Sequence of chain 2.B:
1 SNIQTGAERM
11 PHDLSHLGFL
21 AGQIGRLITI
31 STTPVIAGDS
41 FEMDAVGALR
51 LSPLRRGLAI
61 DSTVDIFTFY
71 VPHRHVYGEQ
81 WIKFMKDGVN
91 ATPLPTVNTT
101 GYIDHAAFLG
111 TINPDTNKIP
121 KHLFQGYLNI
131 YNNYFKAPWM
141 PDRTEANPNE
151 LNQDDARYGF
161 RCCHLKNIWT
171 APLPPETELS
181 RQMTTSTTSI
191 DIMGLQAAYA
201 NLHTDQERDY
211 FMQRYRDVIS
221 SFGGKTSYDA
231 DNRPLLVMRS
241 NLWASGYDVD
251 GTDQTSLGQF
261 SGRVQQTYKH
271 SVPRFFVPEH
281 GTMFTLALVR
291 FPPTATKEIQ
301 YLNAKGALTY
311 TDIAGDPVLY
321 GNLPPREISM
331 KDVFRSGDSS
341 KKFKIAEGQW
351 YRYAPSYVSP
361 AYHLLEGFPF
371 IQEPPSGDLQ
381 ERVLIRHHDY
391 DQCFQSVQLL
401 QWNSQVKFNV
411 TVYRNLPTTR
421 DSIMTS

The protein below binds the small molecule below.
Small molecule (SMILES): N=c1ccn([C@H]2C[C@H](O)[C@@H](CO[P](=O)(O)O[C@H]3C[C@H](n4cnc5c(N)ncnc54)O[C@@H]3CO[P](=O)(O)O[C@H]3C[C@H](n4cnc5c(N)ncnc54)O[C@@H]3CO[P](=O)(O)O[C@H]3C[C@H](n4cnc5c(N)ncnc54)O[C@@H]3COP(=O)(O)O)O2)c(=O)[nH]1

Sequence of chain 1.D:
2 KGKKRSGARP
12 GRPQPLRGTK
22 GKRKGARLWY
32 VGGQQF

Sequence of chain 1.B:
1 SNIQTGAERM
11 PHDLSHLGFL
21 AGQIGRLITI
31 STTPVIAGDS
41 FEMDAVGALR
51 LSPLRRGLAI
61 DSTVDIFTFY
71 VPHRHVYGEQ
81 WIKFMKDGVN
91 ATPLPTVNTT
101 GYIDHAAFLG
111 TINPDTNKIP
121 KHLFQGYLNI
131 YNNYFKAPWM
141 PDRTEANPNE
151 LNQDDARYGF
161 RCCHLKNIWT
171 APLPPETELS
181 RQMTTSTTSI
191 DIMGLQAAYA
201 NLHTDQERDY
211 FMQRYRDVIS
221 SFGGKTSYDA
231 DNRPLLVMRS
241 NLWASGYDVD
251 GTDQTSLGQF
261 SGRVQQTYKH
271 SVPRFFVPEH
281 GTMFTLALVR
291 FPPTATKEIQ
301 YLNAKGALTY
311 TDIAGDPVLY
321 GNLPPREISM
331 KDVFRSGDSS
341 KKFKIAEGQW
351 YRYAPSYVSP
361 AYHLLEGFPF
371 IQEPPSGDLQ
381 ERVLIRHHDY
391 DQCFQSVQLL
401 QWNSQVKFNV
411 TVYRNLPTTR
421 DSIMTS

Binding-site contacts:
Ligand atom N7 contacts residue GLY26 of chain 1.D at 2.7 Å.
Ligand atom OP1 contacts residue ASP421 of chain 2.B at 3.7 Å.
Ligand atom O4' contacts residue ARG420 of chain 2.B at 3.2 Å (salt-bridge).
Ligand atom C5' contacts residue TYR31 of chain 1.D at 3.0 Å (hydrophobic).
Ligand atom C8 contacts residue ARG28 of chain 1.D at 3.1 Å.
Ligand atom N6 contacts residue GLY26 of chain 1.D at 3.1 Å.
Ligand atom N7 contacts residue ARG28 of chain 1.D at 3.6 Å (salt-bridge).
Ligand atom N7 contacts residue ALA27 of chain 1.D at 1.6 Å.
Ligand atom P contacts residue ARG420 of chain 2.B at 2.5 Å.
Ligand atom C5 contacts residue ALA27 of chain 1.D at 2.9 Å (hydrophobic).
Ligand atom C4 contacts residue ALA27 of chain 1.D at 3.5 Å (hydrophobic).
Ligand atom C4' contacts residue ARG420 of chain 2.B at 3.4 Å.
Ligand atom O5' contacts residue ARG28 of chain 1.D at 3.1 Å (salt-bridge).
Ligand atom OP1 contacts residue THR418 of chain 2.B at 3.2 Å.
Ligand atom P contacts residue GLU207 of chain 1.B at 3.4 Å.
Ligand atom OP1 contacts residue ARG420 of chain 2.B at 2.4 Å (salt-bridge).
Ligand atom C8 contacts residue ALA27 of chain 1.D at 2.0 Å (hydrophobic).
Ligand atom C6 contacts residue ALA27 of chain 1.D at 3.5 Å (hydrophobic).
Ligand atom O5' contacts residue ARG420 of chain 2.B at 2.9 Å (salt-bridge).
Ligand atom OP1 contacts residue ARG28 of chain 1.D at 2.7 Å (salt-bridge).
Ligand atom N6 contacts residue ALA27 of chain 1.D at 3.2 Å (h-bond).
Ligand atom OP1 contacts residue PHE211 of chain 1.B at 2.1 Å.
Ligand atom O5' contacts residue TYR31 of chain 1.D at 2.2 Å (h-bond).
Ligand atom P contacts residue ARG28 of chain 1.D at 3.4 Å.
Ligand atom C5 contacts residue GLY26 of chain 1.D at 3.5 Å.
Ligand atom OP2 contacts residue GLU207 of chain 1.B at 2.0 Å (salt-bridge).
Ligand atom C6 contacts residue GLY26 of chain 1.D at 3.7 Å.
Ligand atom N1 contacts residue SER221 of chain 1.B at 3.6 Å.
Ligand atom N9 contacts residue ALA27 of chain 1.D at 3.1 Å.
Ligand atom O3' contacts residue TYR31 of chain 1.D at 3.2 Å (h-bond).
Ligand atom C8 contacts residue GLY26 of chain 1.D at 3.7 Å.
Ligand atom C5' contacts residue ARG420 of chain 2.B at 3.5 Å.
Ligand atom C2' contacts residue ARG28 of chain 1.D at 3.7 Å.
Ligand atom C2 contacts residue SER221 of chain 1.B at 3.7 Å.
Ligand atom C5' contacts residue ARG28 of chain 1.D at 2.8 Å.
Ligand atom P contacts residue TYR31 of chain 1.D at 3.5 Å.
Ligand atom OP2 contacts residue ARG420 of chain 2.B at 3.4 Å (salt-bridge).
Ligand atom O3' contacts residue ARG420 of chain 2.B at 1.7 Å (salt-bridge).
Ligand atom N6 contacts residue ASP217 of chain 1.B at 2.8 Å (salt-bridge).
Ligand atom P contacts residue PHE211 of chain 1.B at 3.5 Å.